Sequence of chain 1.B:
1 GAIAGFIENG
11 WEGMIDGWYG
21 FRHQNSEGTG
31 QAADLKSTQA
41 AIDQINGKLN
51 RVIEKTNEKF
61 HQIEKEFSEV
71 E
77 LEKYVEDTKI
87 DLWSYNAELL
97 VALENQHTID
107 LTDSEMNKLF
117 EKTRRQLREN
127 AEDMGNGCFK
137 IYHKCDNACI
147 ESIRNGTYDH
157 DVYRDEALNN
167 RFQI

Binding-site contacts:
Ligand atom N2 contacts residue ASN151 of chain 1.B at 2.9 Å (h-bond).
Ligand atom O7 contacts residue ASN151 of chain 1.B at 3.2 Å (h-bond).
Ligand atom O6 contacts residue GLU147 of chain 1.B at 3.9 Å.
Ligand atom C1 contacts residue GLU147 of chain 1.B at 4.2 Å.
Ligand atom C8 contacts residue THR153 of chain 1.B at 4.2 Å.
Ligand atom C4 contacts residue ASN151 of chain 1.B at 4.2 Å.
Ligand atom O6 contacts residue SER148 of chain 1.B at 4.0 Å.
Ligand atom C6 contacts residue ALA144 of chain 1.B at 3.9 Å (hydrophobic).
Ligand atom C6 contacts residue GLU147 of chain 1.B at 3.4 Å.
Ligand atom C3 contacts residue ASN151 of chain 1.B at 3.8 Å.
Ligand atom C7 contacts residue ASN151 of chain 1.B at 3.2 Å.
Ligand atom C2 contacts residue ASN151 of chain 1.B at 2.4 Å.
Ligand atom O6 contacts residue ALA144 of chain 1.B at 2.6 Å (h-bond).
Ligand atom C5 contacts residue ASN151 of chain 1.B at 3.7 Å.
Ligand atom O5 contacts residue GLU147 of chain 1.B at 3.9 Å.
Ligand atom C1 contacts residue SER148 of chain 1.B at 4.3 Å.
Ligand atom C1 contacts residue ASN151 of chain 1.B at 1.4 Å.
Ligand atom O5 contacts residue ASN151 of chain 1.B at 2.4 Å (h-bond).
Ligand atom O5 contacts residue SER148 of chain 1.B at 4.1 Å.
Ligand atom N2 contacts residue THR153 of chain 1.B at 4.0 Å.
Ligand atom C1 contacts residue THR153 of chain 1.B at 3.8 Å.
Ligand atom C8 contacts residue ASN151 of chain 1.B at 4.4 Å.

The protein below binds the small molecule below.
Small molecule (SMILES): CC(=O)N[C@@H]1[C@@H](O)[C@H](O)[C@@H](CO)O[C@H]1O